The protein below binds the small molecule below.
Small molecule (SMILES): Cc1ccccc1S(=O)(=O)N(CCN(Cc1cncn1C)c1ccc(C#N)cc1)Cc1ccccc1

Binding-site contacts:
Ligand atom CAT contacts residue HIS362 of chain 1.B at 3.4 Å.
Ligand atom NAZ contacts residue TYR361 of chain 1.B at 3.9 Å.
Ligand atom CAT contacts residue ZN1 of chain 1.C at 3.1 Å.
Ligand atom CAO contacts residue ASP359 of chain 1.B at 3.5 Å.
Ligand atom NAZ contacts residue CYS299 of chain 1.B at 3.8 Å.
Ligand atom CAU contacts residue ASP297 of chain 1.B at 3.1 Å.
Ligand atom CAP contacts residue TYR361 of chain 1.B at 3.5 Å (hydrophobic).
Ligand atom NAZ contacts residue ZN1 of chain 1.C at 2.0 Å.
Ligand atom CAL contacts residue TRP102 of chain 1.B at 3.7 Å (hydrophobic).
Ligand atom CAI contacts residue TYR361 of chain 1.B at 3.5 Å (hydrophobic).
Ligand atom CAN contacts residue FPP1 of chain 1.D at 3.5 Å.
Ligand atom CAJ contacts residue TRP102 of chain 1.B at 3.6 Å (hydrophobic).
Ligand atom CAJ contacts residue TRP106 of chain 1.B at 3.6 Å (hydrophobic).
Ligand atom CAL contacts residue TRP106 of chain 1.B at 3.6 Å (hydrophobic).
Ligand atom CAK contacts residue SER99 of chain 1.B at 3.7 Å.
Ligand atom CBB contacts residue TYR361 of chain 1.B at 3.3 Å (hydrophobic).
Ligand atom NAC contacts residue ASP359 of chain 1.B at 3.6 Å.
Ligand atom NAC contacts residue PHE360 of chain 1.B at 3.5 Å (h-bond).
Ligand atom NAC contacts residue TYR361 of chain 1.B at 3.4 Å (h-bond).
Ligand atom CAN contacts residue TYR361 of chain 1.B at 3.6 Å (hydrophobic).
Ligand atom NAC contacts residue TYR93 of chain 1.B at 3.5 Å.
Ligand atom NAC contacts residue TRP106 of chain 1.B at 3.9 Å.
Ligand atom CAH contacts residue FPP1 of chain 1.D at 3.4 Å.
Ligand atom NAZ contacts residue HIS362 of chain 1.B at 3.1 Å (h-bond).
Ligand atom CAF contacts residue TYR361 of chain 1.B at 3.2 Å (hydrophobic).
Ligand atom CAT contacts residue TYR361 of chain 1.B at 3.5 Å (hydrophobic).
Ligand atom CAF contacts residue ASP359 of chain 1.B at 3.5 Å.
Ligand atom CAF contacts residue LEU96 of chain 1.B at 3.6 Å (hydrophobic).
Ligand atom CAO contacts residue TYR361 of chain 1.B at 3.9 Å (hydrophobic).
Ligand atom CAP contacts residue TRP106 of chain 1.B at 3.7 Å (hydrophobic).
Ligand atom CAU contacts residue ZN1 of chain 1.C at 2.9 Å.
Ligand atom CAU contacts residue HIS362 of chain 1.B at 3.8 Å.
Ligand atom NAC contacts residue LEU96 of chain 1.B at 3.6 Å.
Ligand atom CAI contacts residue FPP1 of chain 1.D at 3.8 Å.
Ligand atom NAZ contacts residue ASP297 of chain 1.B at 3.1 Å (salt-bridge).
Ligand atom CAM contacts residue FPP1 of chain 1.D at 3.5 Å.
Ligand atom CAI contacts residue TYR300 of chain 1.B at 3.8 Å (hydrophobic).
Ligand atom CAG contacts residue TYR300 of chain 1.B at 3.2 Å (hydrophobic).
Ligand atom CAU contacts residue ASP352 of chain 1.B at 3.9 Å.
Ligand atom CAA contacts residue FPP1 of chain 1.D at 3.6 Å.

Sequence of chain 1.B:
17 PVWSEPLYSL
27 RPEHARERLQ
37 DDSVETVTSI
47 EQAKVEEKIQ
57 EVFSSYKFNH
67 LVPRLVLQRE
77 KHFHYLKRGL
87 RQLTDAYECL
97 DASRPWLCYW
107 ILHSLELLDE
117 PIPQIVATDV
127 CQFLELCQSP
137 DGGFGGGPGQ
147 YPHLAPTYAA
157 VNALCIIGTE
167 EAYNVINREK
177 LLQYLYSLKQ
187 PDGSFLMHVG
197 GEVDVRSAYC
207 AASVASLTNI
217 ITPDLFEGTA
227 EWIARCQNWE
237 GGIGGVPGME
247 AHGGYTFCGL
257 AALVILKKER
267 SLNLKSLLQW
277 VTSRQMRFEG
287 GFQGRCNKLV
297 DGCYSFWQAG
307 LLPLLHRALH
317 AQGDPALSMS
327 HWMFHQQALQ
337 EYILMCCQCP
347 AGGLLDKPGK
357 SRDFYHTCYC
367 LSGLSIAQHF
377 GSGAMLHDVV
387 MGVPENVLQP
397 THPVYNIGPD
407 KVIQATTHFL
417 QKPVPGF